Sequence of chain 1.C:
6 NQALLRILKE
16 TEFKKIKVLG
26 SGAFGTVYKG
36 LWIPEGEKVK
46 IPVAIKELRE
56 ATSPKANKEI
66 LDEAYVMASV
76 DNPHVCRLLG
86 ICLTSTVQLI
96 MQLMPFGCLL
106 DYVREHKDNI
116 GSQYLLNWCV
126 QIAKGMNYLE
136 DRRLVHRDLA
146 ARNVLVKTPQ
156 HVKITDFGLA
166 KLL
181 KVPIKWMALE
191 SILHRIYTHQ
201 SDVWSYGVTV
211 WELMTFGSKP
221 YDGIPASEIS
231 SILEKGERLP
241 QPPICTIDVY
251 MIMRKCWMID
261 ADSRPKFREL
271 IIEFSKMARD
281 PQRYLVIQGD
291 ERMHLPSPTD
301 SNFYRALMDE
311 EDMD

This small molecule binds to this protein.
Small molecule (SMILES): OCCCc1nc(-c2ccc(F)cc2)c(-c2ccnc3[nH]c(-c4ccccc4)cc23)[nH]1

Binding-site contacts:
Ligand atom C29 contacts residue GLY102 of chain 1.C at 3.7 Å.
Ligand atom C21 contacts residue LEU150 of chain 1.C at 3.2 Å (hydrophobic).
Ligand atom C20 contacts residue LEU150 of chain 1.C at 3.5 Å (hydrophobic).
Ligand atom N12 contacts residue LYS51 of chain 1.C at 2.8 Å (salt-bridge).
Ligand atom N17 contacts residue GLN97 of chain 1.C at 3.6 Å (h-bond).
Ligand atom C08 contacts residue VAL32 of chain 1.C at 3.4 Å (hydrophobic).
Ligand atom N17 contacts residue ALA49 of chain 1.C at 3.7 Å.
Ligand atom C31 contacts residue PRO100 of chain 1.C at 3.7 Å (hydrophobic).
Ligand atom F07 contacts residue LEU94 of chain 1.C at 3.0 Å.
Ligand atom C27 contacts residue LEU24 of chain 1.C at 3.5 Å (hydrophobic).
Ligand atom C01 contacts residue LYS51 of chain 1.C at 3.2 Å.
Ligand atom N24 contacts residue LEU98 of chain 1.C at 3.6 Å.
Ligand atom F07 contacts residue ILE95 of chain 1.C at 3.1 Å.
Ligand atom C22 contacts residue LEU150 of chain 1.C at 3.5 Å (hydrophobic).
Ligand atom C06 contacts residue LYS51 of chain 1.C at 3.6 Å.
Ligand atom C15 contacts residue ASN148 of chain 1.C at 3.3 Å.
Ligand atom C22 contacts residue GLN97 of chain 1.C at 3.2 Å.
Ligand atom C11 contacts residue VAL32 of chain 1.C at 3.1 Å (hydrophobic).
Ligand atom C28 contacts residue LEU24 of chain 1.C at 3.2 Å (hydrophobic).
Ligand atom C15 contacts residue ARG147 of chain 1.C at 3.4 Å.
Ligand atom C04 contacts residue LYS51 of chain 1.C at 3.6 Å.
Ligand atom C01 contacts residue ASP161 of chain 1.C at 3.6 Å.
Ligand atom C08 contacts residue LYS51 of chain 1.C at 3.5 Å.
Ligand atom C13 contacts residue VAL32 of chain 1.C at 3.7 Å (hydrophobic).
Ligand atom C04 contacts residue MET96 of chain 1.C at 3.4 Å (hydrophobic).
Ligand atom F07 contacts residue LEU83 of chain 1.C at 3.7 Å.
Ligand atom F07 contacts residue MET96 of chain 1.C at 3.3 Å.
Ligand atom N17 contacts residue MET99 of chain 1.C at 2.9 Å (h-bond).
Ligand atom C22 contacts residue ALA49 of chain 1.C at 3.5 Å (hydrophobic).
Ligand atom C09 contacts residue VAL32 of chain 1.C at 3.7 Å (hydrophobic).
Ligand atom O16 contacts residue ASP161 of chain 1.C at 2.6 Å (salt-bridge).
Ligand atom C18 contacts residue MET99 of chain 1.C at 3.7 Å (hydrophobic).
Ligand atom N24 contacts residue MET99 of chain 1.C at 2.9 Å (h-bond).
Ligand atom O16 contacts residue ASN148 of chain 1.C at 2.7 Å (h-bond).
Ligand atom C03 contacts residue MET96 of chain 1.C at 3.2 Å (hydrophobic).
Ligand atom C02 contacts residue MET96 of chain 1.C at 3.6 Å (hydrophobic).
Ligand atom N10 contacts residue VAL32 of chain 1.C at 3.7 Å.
Ligand atom N12 contacts residue VAL32 of chain 1.C at 2.9 Å.
Ligand atom C04 contacts residue ALA49 of chain 1.C at 3.6 Å (hydrophobic).
Ligand atom C15 contacts residue ASP161 of chain 1.C at 3.7 Å.